Sequence of chain 56.C:
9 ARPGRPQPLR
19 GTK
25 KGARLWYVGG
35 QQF

A small-molecule ligand and the protein it binds are described below.
Small molecule (SMILES): Nc1ccn([C@H]2C[C@H](O)[C@@H](COP(=O)(O)O)O2)c(=O)n1

Sequence of chain 57.A:
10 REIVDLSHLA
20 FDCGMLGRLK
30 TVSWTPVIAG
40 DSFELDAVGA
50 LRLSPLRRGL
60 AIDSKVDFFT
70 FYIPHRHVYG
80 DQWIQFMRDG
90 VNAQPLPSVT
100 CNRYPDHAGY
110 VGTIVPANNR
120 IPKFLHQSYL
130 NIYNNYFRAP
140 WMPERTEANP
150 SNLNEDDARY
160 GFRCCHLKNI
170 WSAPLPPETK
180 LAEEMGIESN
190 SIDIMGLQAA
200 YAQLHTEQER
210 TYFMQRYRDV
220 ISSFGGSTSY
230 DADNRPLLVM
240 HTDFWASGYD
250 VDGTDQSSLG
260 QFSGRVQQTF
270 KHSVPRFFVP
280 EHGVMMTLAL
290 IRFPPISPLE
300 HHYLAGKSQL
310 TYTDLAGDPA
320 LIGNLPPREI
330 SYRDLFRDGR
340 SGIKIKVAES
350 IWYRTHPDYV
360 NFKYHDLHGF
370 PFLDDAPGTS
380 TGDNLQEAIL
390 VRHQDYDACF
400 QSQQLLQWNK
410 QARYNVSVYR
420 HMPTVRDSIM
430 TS

Binding-site contacts:
Ligand atom OP1 contacts residue ARG412 of chain 57.A at 3.8 Å.
Ligand atom OP1 contacts residue ARG18 of chain 56.C at 4.0 Å.
Ligand atom C5' contacts residue ARG412 of chain 57.A at 3.0 Å.
Ligand atom C5' contacts residue ASN414 of chain 57.A at 3.3 Å.
Ligand atom OP2 contacts residue LYS21 of chain 56.C at 2.7 Å (salt-bridge).
Ligand atom O3' contacts residue ARG412 of chain 57.A at 4.3 Å.
Ligand atom C4' contacts residue VAL47 of chain 57.A at 4.1 Å (hydrophobic).
Ligand atom C3' contacts residue VAL47 of chain 57.A at 4.0 Å (hydrophobic).
Ligand atom OP2 contacts residue ARG18 of chain 56.C at 3.7 Å.
Ligand atom O3' contacts residue VAL47 of chain 57.A at 3.1 Å.
Ligand atom O4' contacts residue ASN414 of chain 57.A at 2.9 Å (h-bond).
Ligand atom C4' contacts residue ASN414 of chain 57.A at 3.0 Å.
Ligand atom P contacts residue ARG412 of chain 57.A at 2.6 Å.
Ligand atom OP1 contacts residue LYS21 of chain 56.C at 3.9 Å.
Ligand atom P contacts residue LYS21 of chain 56.C at 3.4 Å.
Ligand atom C2' contacts residue VAL47 of chain 57.A at 4.3 Å (hydrophobic).
Ligand atom C4' contacts residue ARG412 of chain 57.A at 4.4 Å.
Ligand atom OP2 contacts residue ARG412 of chain 57.A at 1.4 Å (salt-bridge).
Ligand atom C3' contacts residue ASN414 of chain 57.A at 4.5 Å.
Ligand atom O5' contacts residue ARG412 of chain 57.A at 3.1 Å (salt-bridge).
Ligand atom C1' contacts residue ASN414 of chain 57.A at 4.1 Å.